Sequence of chain 1.B:
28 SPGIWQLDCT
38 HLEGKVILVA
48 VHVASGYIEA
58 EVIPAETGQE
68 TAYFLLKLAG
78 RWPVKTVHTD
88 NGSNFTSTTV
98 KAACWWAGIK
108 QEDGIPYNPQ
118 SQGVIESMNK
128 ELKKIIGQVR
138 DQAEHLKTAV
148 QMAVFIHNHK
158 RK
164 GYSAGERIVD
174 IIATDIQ

Binding-site contacts:
Ligand atom CB contacts residue GLU141 of chain 1.A at 3.1 Å.
Ligand atom O contacts residue GLN66 of chain 1.B at 2.9 Å (h-bond).
Ligand atom O contacts residue THR96 of chain 1.B at 3.8 Å.
Ligand atom NZ contacts residue ASP138 of chain 1.A at 2.8 Å (salt-bridge).
Ligand atom CG contacts residue HIS142 of chain 1.A at 3.8 Å.
Ligand atom CB contacts residue MET149 of chain 1.A at 4.0 Å (hydrophobic).
Ligand atom CG2 contacts residue MET149 of chain 1.A at 3.6 Å (hydrophobic).
Ligand atom CD contacts residue GLN139 of chain 1.A at 4.0 Å.
Ligand atom CG2 contacts residue THR145 of chain 1.A at 3.8 Å.
Ligand atom CD contacts residue ALA140 of chain 1.A at 3.9 Å (hydrophobic).
Ligand atom OD1 contacts residue HIS142 of chain 1.A at 2.9 Å (h-bond).
Ligand atom CD1 contacts residue THR96 of chain 1.B at 3.7 Å.
Ligand atom CB contacts residue GLN139 of chain 1.A at 3.7 Å.
Ligand atom CB contacts residue THR145 of chain 1.A at 3.6 Å.
Ligand atom CB contacts residue GLU141 of chain 1.A at 3.7 Å.
Ligand atom CG contacts residue GLU141 of chain 1.A at 3.4 Å.
Ligand atom ND2 contacts residue GLU141 of chain 1.A at 2.8 Å (salt-bridge).
Ligand atom CD1 contacts residue THR95 of chain 1.B at 3.7 Å.
Ligand atom CG contacts residue THR145 of chain 1.A at 3.6 Å.
Ligand atom CA contacts residue GLN139 of chain 1.A at 3.5 Å.
Ligand atom OD1 contacts residue THR145 of chain 1.A at 3.1 Å (h-bond).
Ligand atom C contacts residue GLN66 of chain 1.B at 3.8 Å.
Ligand atom CD1 contacts residue ALA99 of chain 1.B at 4.0 Å (hydrophobic).
Ligand atom CB contacts residue GLN139 of chain 1.A at 3.8 Å.
Ligand atom CE contacts residue ASP138 of chain 1.A at 3.6 Å.
Ligand atom CG contacts residue GLU141 of chain 1.A at 3.4 Å.
Ligand atom CA contacts residue GLN139 of chain 1.A at 3.9 Å.
Ligand atom CD contacts residue GLU141 of chain 1.A at 4.0 Å.
Ligand atom CD contacts residue ASP138 of chain 1.A at 3.3 Å.
Ligand atom C contacts residue GLN139 of chain 1.A at 3.6 Å.
Ligand atom CG contacts residue GLN66 of chain 1.B at 4.1 Å.
Ligand atom N contacts residue GLN139 of chain 1.A at 2.9 Å (h-bond).
Ligand atom OD2 contacts residue HIS142 of chain 1.A at 4.1 Å.
Ligand atom OD1 contacts residue GLU141 of chain 1.A at 3.3 Å (salt-bridge).
Ligand atom OD1 contacts residue GLN66 of chain 1.B at 4.0 Å.
Ligand atom OD2 contacts residue ALA140 of chain 1.A at 3.6 Å.
Ligand atom CG contacts residue GLU141 of chain 1.A at 3.7 Å.
Ligand atom OD2 contacts residue GLU141 of chain 1.A at 2.7 Å (salt-bridge).
Ligand atom CA contacts residue GLN66 of chain 1.B at 3.8 Å.
Ligand atom CD1 contacts residue TRP102 of chain 1.B at 4.0 Å (hydrophobic).

Sequence of chain 1.A:
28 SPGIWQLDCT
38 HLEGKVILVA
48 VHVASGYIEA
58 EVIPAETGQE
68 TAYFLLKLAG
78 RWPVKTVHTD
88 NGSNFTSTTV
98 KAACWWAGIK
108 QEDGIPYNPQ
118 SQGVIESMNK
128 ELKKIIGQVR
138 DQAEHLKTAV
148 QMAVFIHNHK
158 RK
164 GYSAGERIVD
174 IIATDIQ

This small molecule binds to this protein.
Small molecule (SMILES): CC[C@H](C)[C@@H]1NC(=O)[C@H](CCCCN)NC(=O)[C@H](CC(=O)O)NC(=O)[C@H](C)NC(=O)[C@H](CC(=O)O)NC(=O)[C@H](CC(C)C)NC(=O)[C@H](CC(N)=O)NC(=O)[C@H](CC(=O)O)NC1=O